A protein and the small-molecule ligand that binds it are described below.
Small molecule (SMILES): O=C(O)CCC(=O)C(=O)O

Sequence of chain 1.D:
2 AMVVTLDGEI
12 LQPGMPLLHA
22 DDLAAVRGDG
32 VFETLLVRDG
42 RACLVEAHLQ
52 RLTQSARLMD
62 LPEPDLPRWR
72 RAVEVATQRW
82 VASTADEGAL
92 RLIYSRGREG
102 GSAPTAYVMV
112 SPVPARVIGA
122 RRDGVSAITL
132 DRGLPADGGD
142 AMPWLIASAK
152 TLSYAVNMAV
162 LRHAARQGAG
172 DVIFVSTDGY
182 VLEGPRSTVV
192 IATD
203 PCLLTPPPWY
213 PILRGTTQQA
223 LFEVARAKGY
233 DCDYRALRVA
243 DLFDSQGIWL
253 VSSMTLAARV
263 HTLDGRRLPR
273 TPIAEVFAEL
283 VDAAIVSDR

Binding-site contacts:
Ligand atom C4 contacts residue ARG28 of chain 1.C at 3.8 Å.
Ligand atom C4 contacts residue MET256 of chain 1.D at 3.7 Å (hydrophobic).
Ligand atom C1 contacts residue ARG117 of chain 1.D at 4.4 Å.
Ligand atom O2 contacts residue THR257 of chain 1.D at 3.0 Å (h-bond).
Ligand atom O2 contacts residue MET256 of chain 1.D at 4.1 Å.
Ligand atom C1 contacts residue ARG187 of chain 1.D at 4.2 Å.
Ligand atom O1 contacts residue ARG187 of chain 1.D at 4.4 Å.
Ligand atom C5 contacts residue ARG28 of chain 1.C at 3.2 Å.
Ligand atom O5 contacts residue PMP1 of chain 1.M at 2.5 Å (h-bond).
Ligand atom O3 contacts residue THR35 of chain 1.D at 3.4 Å (h-bond).
Ligand atom C4 contacts residue ARG117 of chain 1.D at 4.4 Å.
Ligand atom O5 contacts residue ARG187 of chain 1.D at 4.0 Å.
Ligand atom O2 contacts residue ARG117 of chain 1.D at 3.2 Å (salt-bridge).
Ligand atom O2 contacts residue SER254 of chain 1.D at 4.1 Å.
Ligand atom O4 contacts residue ARG28 of chain 1.C at 3.2 Å (salt-bridge).
Ligand atom C5 contacts residue MET256 of chain 1.D at 4.1 Å (hydrophobic).
Ligand atom C3 contacts residue ARG187 of chain 1.D at 4.2 Å.
Ligand atom O2 contacts residue ARG187 of chain 1.D at 3.9 Å.
Ligand atom O1 contacts residue MET256 of chain 1.D at 3.7 Å.
Ligand atom O4 contacts residue MET256 of chain 1.D at 3.7 Å.
Ligand atom O5 contacts residue SER254 of chain 1.D at 4.2 Å.
Ligand atom C1 contacts residue MET256 of chain 1.D at 4.2 Å (hydrophobic).
Ligand atom C2 contacts residue SER254 of chain 1.D at 4.4 Å.
Ligand atom O1 contacts residue SER255 of chain 1.D at 4.4 Å.
Ligand atom O5 contacts residue THR35 of chain 1.D at 4.2 Å.
Ligand atom C1 contacts residue PMP1 of chain 1.M at 4.5 Å.
Ligand atom O3 contacts residue PHE33 of chain 1.D at 4.3 Å.
Ligand atom O1 contacts residue THR257 of chain 1.D at 2.9 Å (h-bond).
Ligand atom O4 contacts residue THR35 of chain 1.D at 4.3 Å.
Ligand atom C2 contacts residue ARG187 of chain 1.D at 4.0 Å.
Ligand atom O4 contacts residue ARG92 of chain 1.D at 4.1 Å.
Ligand atom C2 contacts residue PMP1 of chain 1.M at 3.4 Å.
Ligand atom O3 contacts residue ARG28 of chain 1.C at 3.4 Å (salt-bridge).
Ligand atom C1 contacts residue SER254 of chain 1.D at 3.5 Å.
Ligand atom O1 contacts residue SER254 of chain 1.D at 2.5 Å (h-bond).
Ligand atom C5 contacts residue THR35 of chain 1.D at 4.1 Å.
Ligand atom C1 contacts residue THR257 of chain 1.D at 3.3 Å.
Ligand atom C3 contacts residue PMP1 of chain 1.M at 3.9 Å.

Sequence of chain 1.C:
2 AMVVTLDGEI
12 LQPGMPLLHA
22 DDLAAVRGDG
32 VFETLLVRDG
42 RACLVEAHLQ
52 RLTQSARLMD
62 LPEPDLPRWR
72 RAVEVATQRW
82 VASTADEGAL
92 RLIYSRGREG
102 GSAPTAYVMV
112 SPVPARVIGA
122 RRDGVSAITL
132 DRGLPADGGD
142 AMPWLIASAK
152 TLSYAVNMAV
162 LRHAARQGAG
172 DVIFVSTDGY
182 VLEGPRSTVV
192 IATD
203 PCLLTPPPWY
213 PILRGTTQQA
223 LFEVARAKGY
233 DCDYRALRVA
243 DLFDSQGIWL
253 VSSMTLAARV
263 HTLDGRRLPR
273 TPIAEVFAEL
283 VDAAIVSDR